Sequence of chain 1.A:
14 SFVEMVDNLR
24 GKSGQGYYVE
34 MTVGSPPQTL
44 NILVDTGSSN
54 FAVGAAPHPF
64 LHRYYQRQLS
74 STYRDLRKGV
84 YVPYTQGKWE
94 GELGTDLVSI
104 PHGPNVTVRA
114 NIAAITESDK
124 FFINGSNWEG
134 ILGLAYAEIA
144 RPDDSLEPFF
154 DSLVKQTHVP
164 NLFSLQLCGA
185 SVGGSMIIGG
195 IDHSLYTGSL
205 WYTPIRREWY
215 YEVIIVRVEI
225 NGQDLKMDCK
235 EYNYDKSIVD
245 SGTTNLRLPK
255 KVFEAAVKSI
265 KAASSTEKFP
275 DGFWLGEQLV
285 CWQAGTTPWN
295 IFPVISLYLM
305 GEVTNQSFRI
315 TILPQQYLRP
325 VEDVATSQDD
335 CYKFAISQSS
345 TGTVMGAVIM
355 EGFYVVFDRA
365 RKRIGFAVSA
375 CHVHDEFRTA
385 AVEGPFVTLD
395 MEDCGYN

The protein below binds the small molecule below.
Small molecule (SMILES): CC(C)c1cccc(CNC[C@@H](O)[C@@H]2C[C@H](C)CCCCCCCCC(=O)N(C)[C@@H](C)C(=O)N2)c1

Binding-site contacts:
Ligand atom O39 contacts residue THR248 of chain 1.A at 2.9 Å (h-bond).
Ligand atom C14 contacts residue LEU46 of chain 1.A at 3.7 Å (hydrophobic).
Ligand atom C40 contacts residue GLN89 of chain 1.A at 3.5 Å.
Ligand atom C72 contacts residue SER51 of chain 1.A at 3.7 Å.
Ligand atom C9 contacts residue ASP48 of chain 1.A at 3.6 Å.
Ligand atom C12 contacts residue GLY246 of chain 1.A at 3.7 Å.
Ligand atom C62 contacts residue THR88 of chain 1.A at 3.5 Å.
Ligand atom C60 contacts residue PRO86 of chain 1.A at 3.5 Å (hydrophobic).
Ligand atom C53 contacts residue ASP244 of chain 1.A at 3.5 Å.
Ligand atom C40 contacts residue TYR87 of chain 1.A at 3.6 Å (hydrophobic).
Ligand atom C44 contacts residue ASP244 of chain 1.A at 3.7 Å.
Ligand atom C17 contacts residue TRP131 of chain 1.A at 3.6 Å (hydrophobic).
Ligand atom C64 contacts residue THR88 of chain 1.A at 3.1 Å.
Ligand atom C32 contacts residue THR248 of chain 1.A at 3.4 Å.
Ligand atom C81 contacts residue GLN89 of chain 1.A at 3.6 Å.
Ligand atom C72 contacts residue TYR87 of chain 1.A at 3.5 Å (hydrophobic).
Ligand atom C57 contacts residue GLY50 of chain 1.A at 3.2 Å.
Ligand atom C32 contacts residue GLY246 of chain 1.A at 3.6 Å.
Ligand atom C29 contacts residue GLY27 of chain 1.A at 3.6 Å.
Ligand atom N51 contacts residue GLY50 of chain 1.A at 3.2 Å (h-bond).
Ligand atom C7 contacts residue TYR87 of chain 1.A at 3.7 Å (hydrophobic).
Ligand atom O76 contacts residue TYR87 of chain 1.A at 3.6 Å.
Ligand atom C23 contacts residue LEU46 of chain 1.A at 3.7 Å (hydrophobic).
Ligand atom C77 contacts residue GLN89 of chain 1.A at 3.7 Å.
Ligand atom C48 contacts residue ASP244 of chain 1.A at 3.3 Å.
Ligand atom O76 contacts residue THR88 of chain 1.A at 3.3 Å (h-bond).
Ligand atom O46 contacts residue GLY50 of chain 1.A at 3.6 Å.
Ligand atom O76 contacts residue GLN89 of chain 1.A at 3.3 Å (h-bond).
Ligand atom C72 contacts residue VAL85 of chain 1.A at 3.5 Å (hydrophobic).
Ligand atom O46 contacts residue TYR87 of chain 1.A at 3.3 Å.
Ligand atom C53 contacts residue GLY50 of chain 1.A at 3.5 Å.
Ligand atom C9 contacts residue GLY246 of chain 1.A at 3.4 Å.
Ligand atom C7 contacts residue GLY246 of chain 1.A at 3.6 Å.
Ligand atom O46 contacts residue ASP48 of chain 1.A at 2.6 Å (salt-bridge).
Ligand atom C44 contacts residue ASP48 of chain 1.A at 3.7 Å.
Ligand atom N51 contacts residue ASP244 of chain 1.A at 2.6 Å (salt-bridge).
Ligand atom C35 contacts residue THR248 of chain 1.A at 3.6 Å.
Ligand atom C26 contacts residue GLN28 of chain 1.A at 3.5 Å.
Ligand atom O39 contacts residue THR247 of chain 1.A at 3.2 Å.
Ligand atom N5 contacts residue GLY246 of chain 1.A at 3.0 Å (h-bond).